A protein and the small-molecule ligand that binds it are described below.
Small molecule (SMILES): O=C(O)C[C@@](O)(CC(=O)N1CCN(S(=O)(=O)c2cc3c(c(O)c2O)C(=O)c2ccccc2C3=O)CC1)C(=O)O

Binding-site contacts:
Ligand atom C8 contacts residue TYR97 of chain 1.F at 3.5 Å (hydrophobic).
Ligand atom C5 contacts residue HIS92 of chain 1.F at 3.7 Å.
Ligand atom O2 contacts residue ASN89 of chain 1.F at 3.2 Å.
Ligand atom C contacts residue HIS92 of chain 1.F at 4.0 Å.
Ligand atom O7 contacts residue ASP212 of chain 1.F at 3.5 Å (salt-bridge).
Ligand atom O1 contacts residue HIS92 of chain 1.F at 3.8 Å.
Ligand atom O8 contacts residue SER91 of chain 1.F at 3.0 Å (h-bond).
Ligand atom C17 contacts residue HIS92 of chain 1.F at 3.6 Å.
Ligand atom O3 contacts residue LYS283 of chain 1.F at 3.2 Å.
Ligand atom C13 contacts residue PRO67 of chain 1.F at 3.7 Å (hydrophobic).
Ligand atom O contacts residue ALA282 of chain 1.F at 3.9 Å.
Ligand atom O contacts residue GLY279 of chain 1.F at 3.2 Å (h-bond).
Ligand atom N contacts residue HIS92 of chain 1.F at 3.9 Å.
Ligand atom C1 contacts residue ALA282 of chain 1.F at 3.8 Å (hydrophobic).
Ligand atom C2 contacts residue HIS92 of chain 1.F at 3.4 Å.
Ligand atom O contacts residue SER278 of chain 1.F at 3.6 Å.
Ligand atom O11 contacts residue GLY279 of chain 1.F at 3.8 Å.
Ligand atom C21 contacts residue HIS92 of chain 1.F at 4.0 Å.
Ligand atom C8 contacts residue GLY93 of chain 1.F at 3.8 Å.
Ligand atom O11 contacts residue LYS283 of chain 1.F at 4.0 Å.
Ligand atom O6 contacts residue SER91 of chain 1.F at 3.5 Å.
Ligand atom O3 contacts residue PRO67 of chain 1.F at 3.9 Å.
Ligand atom C14 contacts residue HIS92 of chain 1.F at 3.6 Å.
Ligand atom O6 contacts residue HIS92 of chain 1.F at 3.3 Å (h-bond).
Ligand atom C11 contacts residue PRO67 of chain 1.F at 3.5 Å (hydrophobic).
Ligand atom C6 contacts residue HIS92 of chain 1.F at 3.5 Å.
Ligand atom C7 contacts residue PRO67 of chain 1.F at 3.7 Å (hydrophobic).
Ligand atom N1 contacts residue HIS92 of chain 1.F at 3.9 Å.
Ligand atom O4 contacts residue HIS92 of chain 1.F at 3.5 Å.
Ligand atom O1 contacts residue ASN89 of chain 1.F at 3.2 Å (h-bond).
Ligand atom C12 contacts residue PRO67 of chain 1.F at 3.4 Å (hydrophobic).
Ligand atom C9 contacts residue TYR97 of chain 1.F at 3.5 Å (hydrophobic).
Ligand atom O6 contacts residue ASN89 of chain 1.F at 3.0 Å (h-bond).
Ligand atom O2 contacts residue HIS92 of chain 1.F at 3.5 Å.
Ligand atom C1 contacts residue HIS92 of chain 1.F at 3.5 Å.
Ligand atom O1 contacts residue THR64 of chain 1.F at 3.7 Å.
Ligand atom C contacts residue ALA282 of chain 1.F at 3.8 Å (hydrophobic).
Ligand atom O9 contacts residue HIS92 of chain 1.F at 3.6 Å.
Ligand atom O10 contacts residue HIS92 of chain 1.F at 3.7 Å.
Ligand atom O4 contacts residue HIS98 of chain 1.F at 3.8 Å.

Sequence of chain 1.F:
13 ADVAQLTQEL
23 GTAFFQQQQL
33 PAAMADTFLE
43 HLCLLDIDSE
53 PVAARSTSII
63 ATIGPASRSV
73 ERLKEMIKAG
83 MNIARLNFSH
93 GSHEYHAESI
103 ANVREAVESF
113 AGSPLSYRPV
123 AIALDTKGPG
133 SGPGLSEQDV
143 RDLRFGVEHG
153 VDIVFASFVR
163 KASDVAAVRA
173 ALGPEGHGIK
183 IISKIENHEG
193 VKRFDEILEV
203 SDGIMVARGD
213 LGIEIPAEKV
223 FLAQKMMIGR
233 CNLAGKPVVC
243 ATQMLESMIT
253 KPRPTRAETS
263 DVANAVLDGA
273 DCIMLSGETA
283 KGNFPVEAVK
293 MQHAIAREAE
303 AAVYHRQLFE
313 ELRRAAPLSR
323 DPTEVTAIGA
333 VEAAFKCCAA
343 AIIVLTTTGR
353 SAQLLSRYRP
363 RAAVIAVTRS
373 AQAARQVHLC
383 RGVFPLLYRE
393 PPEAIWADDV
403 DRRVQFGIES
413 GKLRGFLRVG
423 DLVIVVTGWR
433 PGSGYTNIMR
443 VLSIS